Binding-site contacts:
Ligand atom C10 contacts residue VAL106 of chain 1.A at 3.9 Å (hydrophobic).
Ligand atom C24 contacts residue LEU52 of chain 1.A at 3.8 Å (hydrophobic).
Ligand atom CL1 contacts residue GLU105 of chain 1.A at 3.8 Å.
Ligand atom C14 contacts residue LEU52 of chain 1.A at 3.8 Å (hydrophobic).
Ligand atom C1 contacts residue TYR99 of chain 1.A at 4.2 Å (hydrophobic).
Ligand atom C1 contacts residue TYR57 of chain 1.A at 4.1 Å (hydrophobic).
Ligand atom O1 contacts residue ASN100 of chain 1.A at 2.9 Å (h-bond).
Ligand atom C12 contacts residue PHE42 of chain 1.A at 3.8 Å (hydrophobic).
Ligand atom C19 contacts residue PHE42 of chain 1.A at 4.0 Å (hydrophobic).
Ligand atom C17 contacts residue VAL106 of chain 1.A at 4.0 Å (hydrophobic).
Ligand atom C17 contacts residue ASN100 of chain 1.A at 3.9 Å.
Ligand atom C13 contacts residue PHE42 of chain 1.A at 3.9 Å (hydrophobic).
Ligand atom C22 contacts residue EDO1 of chain 1.D at 3.8 Å.
Ligand atom C25 contacts residue EDO1 of chain 1.D at 3.8 Å.
Ligand atom C21 contacts residue EDO1 of chain 1.D at 4.0 Å.
Ligand atom C14 contacts residue PHE42 of chain 1.A at 3.2 Å (hydrophobic).
Ligand atom C9 contacts residue PHE42 of chain 1.A at 3.5 Å (hydrophobic).
Ligand atom C2 contacts residue ASN100 of chain 1.A at 3.4 Å.
Ligand atom C18 contacts residue PHE43 of chain 1.A at 3.9 Å (hydrophobic).
Ligand atom C1 contacts residue ASN100 of chain 1.A at 3.9 Å.
Ligand atom C15 contacts residue PHE42 of chain 1.A at 3.3 Å (hydrophobic).
Ligand atom C1 contacts residue LEU54 of chain 1.A at 3.5 Å (hydrophobic).
Ligand atom C13 contacts residue LEU52 of chain 1.A at 3.8 Å (hydrophobic).
Ligand atom C23 contacts residue EDO1 of chain 1.D at 4.0 Å.
Ligand atom C20 contacts residue HIS41 of chain 1.A at 3.9 Å.
Ligand atom C11 contacts residue LEU52 of chain 1.A at 4.0 Å (hydrophobic).
Ligand atom C18 contacts residue VAL106 of chain 1.A at 4.0 Å (hydrophobic).
Ligand atom C3 contacts residue LEU54 of chain 1.A at 4.2 Å (hydrophobic).
Ligand atom C20 contacts residue PHE42 of chain 1.A at 4.0 Å (hydrophobic).
Ligand atom C9 contacts residue VAL106 of chain 1.A at 4.2 Å (hydrophobic).
Ligand atom C15 contacts residue LEU52 of chain 1.A at 3.8 Å (hydrophobic).
Ligand atom C19 contacts residue LEU52 of chain 1.A at 4.0 Å (hydrophobic).
Ligand atom C16 contacts residue LEU52 of chain 1.A at 3.9 Å (hydrophobic).
Ligand atom O1 contacts residue CYS96 of chain 1.A at 3.7 Å.
Ligand atom C21 contacts residue HIS41 of chain 1.A at 4.0 Å.
Ligand atom C10 contacts residue PHE42 of chain 1.A at 3.7 Å (hydrophobic).
Ligand atom O2 contacts residue EDO1 of chain 1.D at 3.2 Å (h-bond).
Ligand atom C3 contacts residue ASN100 of chain 1.A at 3.8 Å.
Ligand atom C12 contacts residue LEU52 of chain 1.A at 3.8 Å (hydrophobic).
Ligand atom C18 contacts residue PHE42 of chain 1.A at 3.5 Å (hydrophobic).

A small-molecule ligand and the protein it binds are described below.
Small molecule (SMILES): CC(=O)N1c2ccc(-c3ccc(C(=O)O)cc3)cc2[C@H](Nc2ccc(Cl)cc2)C[C@@H]1C

Sequence of chain 1.A:
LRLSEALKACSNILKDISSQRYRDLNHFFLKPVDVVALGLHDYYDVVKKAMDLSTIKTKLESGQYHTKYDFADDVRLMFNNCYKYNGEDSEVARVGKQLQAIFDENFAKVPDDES